Sequence of chain 1.D:
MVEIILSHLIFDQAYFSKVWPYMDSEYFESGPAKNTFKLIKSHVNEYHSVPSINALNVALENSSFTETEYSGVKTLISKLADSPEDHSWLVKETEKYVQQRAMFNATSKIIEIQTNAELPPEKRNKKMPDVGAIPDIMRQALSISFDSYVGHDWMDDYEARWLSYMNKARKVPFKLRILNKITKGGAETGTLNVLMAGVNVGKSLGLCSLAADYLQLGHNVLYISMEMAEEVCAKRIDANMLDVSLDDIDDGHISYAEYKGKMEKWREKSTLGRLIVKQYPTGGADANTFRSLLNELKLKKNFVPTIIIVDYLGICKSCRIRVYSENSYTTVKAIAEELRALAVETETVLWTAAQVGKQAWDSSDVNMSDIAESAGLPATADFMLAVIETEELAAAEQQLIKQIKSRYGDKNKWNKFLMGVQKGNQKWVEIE

Binding-site contacts:
Ligand atom N6 contacts residue ARG407 of chain 1.D at 3.7 Å.
Ligand atom C3' contacts residue ASN200 of chain 1.E at 3.2 Å.
Ligand atom PA contacts residue GLY202 of chain 1.E at 3.4 Å.
Ligand atom PG contacts residue MG1 of chain 1.M at 2.9 Å.
Ligand atom O1A contacts residue LEU205 of chain 1.E at 3.1 Å (h-bond).
Ligand atom O2B contacts residue GLY202 of chain 1.E at 2.9 Å (h-bond).
Ligand atom C2' contacts residue GLY409 of chain 1.D at 3.7 Å.
Ligand atom O2B contacts residue MG1 of chain 1.M at 2.2 Å.
Ligand atom S1G contacts residue GLU227 of chain 1.E at 3.3 Å (salt-bridge).
Ligand atom O1A contacts residue SER204 of chain 1.E at 3.3 Å.
Ligand atom PB contacts residue GLY202 of chain 1.E at 3.0 Å.
Ligand atom S1G contacts residue ALA379 of chain 1.D at 3.6 Å.
Ligand atom S1G contacts residue MG1 of chain 1.M at 2.5 Å.
Ligand atom O1B contacts residue GLY202 of chain 1.E at 2.8 Å (h-bond).
Ligand atom O3A contacts residue ASN200 of chain 1.E at 3.5 Å.
Ligand atom PA contacts residue ARG236 of chain 1.E at 3.5 Å.
Ligand atom O3B contacts residue ASN200 of chain 1.E at 3.6 Å.
Ligand atom O2' contacts residue ASP410 of chain 1.D at 3.0 Å (salt-bridge).
Ligand atom C6 contacts residue LEU246 of chain 1.E at 3.6 Å (hydrophobic).
Ligand atom O2A contacts residue ARG236 of chain 1.E at 2.6 Å (salt-bridge).
Ligand atom O2B contacts residue SER204 of chain 1.E at 3.2 Å.
Ligand atom O1A contacts residue GLY202 of chain 1.E at 2.8 Å (h-bond).
Ligand atom O2G contacts residue GLN355 of chain 1.E at 3.3 Å (h-bond).
Ligand atom PB contacts residue MG1 of chain 1.M at 3.2 Å.
Ligand atom O1A contacts residue ARG236 of chain 1.E at 3.0 Å (salt-bridge).
Ligand atom O3' contacts residue LYS411 of chain 1.D at 2.9 Å (salt-bridge).
Ligand atom S1G contacts residue ARG407 of chain 1.D at 2.6 Å (salt-bridge).
Ligand atom O3B contacts residue MG1 of chain 1.M at 3.1 Å.
Ligand atom O2G contacts residue LYS203 of chain 1.E at 3.3 Å (salt-bridge).
Ligand atom O1B contacts residue ASN200 of chain 1.E at 3.3 Å (h-bond).
Ligand atom O3' contacts residue ASN200 of chain 1.E at 2.7 Å (h-bond).
Ligand atom O3G contacts residue ASN200 of chain 1.E at 3.6 Å.
Ligand atom N6 contacts residue TYR408 of chain 1.D at 3.7 Å.
Ligand atom O2G contacts residue MG1 of chain 1.M at 2.8 Å.
Ligand atom N7 contacts residue ARG407 of chain 1.D at 3.4 Å (salt-bridge).
Ligand atom O3A contacts residue GLY202 of chain 1.E at 3.0 Å (h-bond).
Ligand atom C5' contacts residue GLY202 of chain 1.E at 3.7 Å.
Ligand atom O3G contacts residue VAL199 of chain 1.E at 3.4 Å.
Ligand atom O3G contacts residue LYS405 of chain 1.D at 3.4 Å (salt-bridge).
Ligand atom O2' contacts residue LYS423 of chain 1.E at 3.5 Å.

Sequence of chain 1.E:
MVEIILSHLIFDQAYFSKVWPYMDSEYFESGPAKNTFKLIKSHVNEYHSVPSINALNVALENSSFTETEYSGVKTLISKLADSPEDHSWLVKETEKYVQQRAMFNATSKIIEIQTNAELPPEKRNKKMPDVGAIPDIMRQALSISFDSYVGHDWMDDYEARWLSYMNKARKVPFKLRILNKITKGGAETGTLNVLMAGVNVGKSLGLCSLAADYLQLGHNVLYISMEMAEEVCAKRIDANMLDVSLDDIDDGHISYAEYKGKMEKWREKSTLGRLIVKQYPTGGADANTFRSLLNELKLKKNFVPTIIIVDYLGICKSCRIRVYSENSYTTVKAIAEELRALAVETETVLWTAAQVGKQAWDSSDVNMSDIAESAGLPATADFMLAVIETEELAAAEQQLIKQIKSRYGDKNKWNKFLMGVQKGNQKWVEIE

A small-molecule ligand and the protein it binds are described below.
Small molecule (SMILES): Nc1ncnc2c1ncn2[C@@H]1O[C@H](COP(=O)(O)OP(=O)(O)OP(O)(O)=S)[C@@H](O)[C@H]1O